Binding-site contacts:
Ligand atom O3' contacts residue LYS68 of chain 1.A at 3.9 Å.
Ligand atom O3' contacts residue ILE69 of chain 1.A at 3.5 Å.
Ligand atom O3' contacts residue VAL65 of chain 1.A at 3.8 Å.
Ligand atom OP1 contacts residue GLY64 of chain 1.A at 2.8 Å (h-bond).
Ligand atom O5' contacts residue QPJ1 of chain 1.E at 1.5 Å.
Ligand atom C5' contacts residue TYR39 of chain 1.A at 3.4 Å (hydrophobic).
Ligand atom N1 contacts residue DCP1 of chain 1.M at 2.8 Å (h-bond).
Ligand atom P contacts residue GLY64 of chain 1.A at 3.9 Å.
Ligand atom P contacts residue MG1 of chain 1.L at 3.6 Å.
Ligand atom N3 contacts residue ALA38 of chain 1.A at 3.5 Å.
Ligand atom OP1 contacts residue THR67 of chain 1.A at 3.9 Å.
Ligand atom C6 contacts residue DCP1 of chain 1.M at 3.4 Å.
Ligand atom O6 contacts residue HIS34 of chain 1.A at 3.9 Å.
Ligand atom OP1 contacts residue MG1 of chain 1.L at 2.7 Å.
Ligand atom OP2 contacts residue VAL65 of chain 1.A at 3.6 Å.
Ligand atom P contacts residue VAL65 of chain 1.A at 3.9 Å.
Ligand atom N1 contacts residue HIS34 of chain 1.A at 3.9 Å.
Ligand atom OP2 contacts residue LYS68 of chain 1.A at 3.0 Å (salt-bridge).
Ligand atom OP1 contacts residue LYS68 of chain 1.A at 3.6 Å (salt-bridge).
Ligand atom C3' contacts residue LYS68 of chain 1.A at 3.7 Å.
Ligand atom OP2 contacts residue THR67 of chain 1.A at 3.7 Å.
Ligand atom O5' contacts residue GLY66 of chain 1.A at 3.7 Å.
Ligand atom N2 contacts residue DCP1 of chain 1.M at 2.4 Å (h-bond).
Ligand atom OP1 contacts residue GLY66 of chain 1.A at 2.7 Å (h-bond).
Ligand atom O3' contacts residue GLY64 of chain 1.A at 3.4 Å.
Ligand atom OP2 contacts residue GLY66 of chain 1.A at 3.8 Å.
Ligand atom C5' contacts residue GLY66 of chain 1.A at 3.6 Å.
Ligand atom OP2 contacts residue MG1 of chain 1.L at 3.6 Å.
Ligand atom C5' contacts residue GLY64 of chain 1.A at 3.3 Å.
Ligand atom P contacts residue GLY66 of chain 1.A at 3.7 Å.
Ligand atom OP1 contacts residue ILE69 of chain 1.A at 3.0 Å (h-bond).
Ligand atom OP1 contacts residue PRO63 of chain 1.A at 3.8 Å.
Ligand atom P contacts residue ILE69 of chain 1.A at 3.9 Å.
Ligand atom C2 contacts residue DCP1 of chain 1.M at 3.1 Å.
Ligand atom O6 contacts residue DCP1 of chain 1.M at 3.1 Å (h-bond).
Ligand atom OP2 contacts residue GLY66 of chain 1.A at 3.9 Å.
Ligand atom OP1 contacts residue VAL65 of chain 1.A at 3.7 Å.
Ligand atom C5' contacts residue QPJ1 of chain 1.E at 2.7 Å.
Ligand atom C4' contacts residue GLY64 of chain 1.A at 3.5 Å.
Ligand atom P contacts residue LYS68 of chain 1.A at 3.8 Å.

Sequence of chain 1.A:
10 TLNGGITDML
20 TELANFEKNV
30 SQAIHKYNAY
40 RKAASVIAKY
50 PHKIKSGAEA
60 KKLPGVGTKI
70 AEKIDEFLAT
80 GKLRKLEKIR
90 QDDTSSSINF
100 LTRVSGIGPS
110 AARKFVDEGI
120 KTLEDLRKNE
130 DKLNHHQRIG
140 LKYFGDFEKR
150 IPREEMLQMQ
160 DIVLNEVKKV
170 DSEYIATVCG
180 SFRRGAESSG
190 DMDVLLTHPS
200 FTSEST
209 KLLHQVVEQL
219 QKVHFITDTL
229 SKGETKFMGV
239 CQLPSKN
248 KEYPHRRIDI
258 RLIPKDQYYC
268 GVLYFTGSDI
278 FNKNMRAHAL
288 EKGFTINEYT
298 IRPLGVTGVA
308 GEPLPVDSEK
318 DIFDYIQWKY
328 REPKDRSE

This protein binds this small molecule.
Small molecule (SMILES): Cc1cn([C@H]2C[C@H](O[P](=O)(O)OC[C@H]3O[C@@H](n4ccc(N)nc4=O)C[C@@H]3O[P](=O)(O)OC[C@H]3O[C@@H](n4cnc5c(=O)nc(N)[nH]c54)C[C@@H]3O[P](=O)(O)OC[C@H]3O[C@@H](n4cnc5c(=O)nc(N)[nH]c54)C[C@@H]3O)[C@@H](CO[P](=O)(O)O[C@H]3C[C@H](n4cnc5c(=O)nc(N)[nH]c54)O[C@@H]3CO)O2)c(=O)[nH]c1=O